A small-molecule ligand and the protein it binds are described below.
Small molecule (SMILES): OC[C@H]1O[C@@](CO)(O[C@H]2O[C@H](CO)[C@@H](O)[C@H](O)[C@H]2O)[C@@H](O)[C@@H]1O

Binding-site contacts:
Ligand atom C6 contacts residue LYS390 of chain 1.A at 4.1 Å.
Ligand atom O4 contacts residue TYR342 of chain 1.A at 4.0 Å.
Ligand atom C6 contacts residue PRO345 of chain 1.A at 3.3 Å (hydrophobic).
Ligand atom C2 contacts residue PHE346 of chain 1.A at 4.2 Å (hydrophobic).
Ligand atom O6 contacts residue TYR342 of chain 1.A at 2.8 Å.
Ligand atom C4 contacts residue PHE346 of chain 1.A at 3.9 Å (hydrophobic).
Ligand atom C6 contacts residue TYR342 of chain 1.A at 4.1 Å (hydrophobic).
Ligand atom O6 contacts residue PRO345 of chain 1.A at 3.1 Å.
Ligand atom C5 contacts residue ASN348 of chain 1.A at 4.4 Å.
Ligand atom C4 contacts residue ASN348 of chain 1.A at 3.6 Å.
Ligand atom O6 contacts residue PRO345 of chain 1.A at 4.3 Å.
Ligand atom O1 contacts residue PHE346 of chain 1.A at 3.6 Å.
Ligand atom O6 contacts residue PHE346 of chain 1.A at 4.1 Å.
Ligand atom C6 contacts residue LYS347 of chain 1.A at 4.4 Å.
Ligand atom O6 contacts residue ASN348 of chain 1.A at 3.2 Å (h-bond).
Ligand atom C6 contacts residue PHE346 of chain 1.A at 3.0 Å (hydrophobic).
Ligand atom C5 contacts residue PHE346 of chain 1.A at 3.5 Å (hydrophobic).
Ligand atom O4 contacts residue ASN348 of chain 1.A at 2.7 Å (h-bond).
Ligand atom C6 contacts residue ASN348 of chain 1.A at 4.0 Å.
Ligand atom C6 contacts residue TYR342 of chain 1.A at 4.1 Å (hydrophobic).
Ligand atom O3 contacts residue GLU328 of chain 1.A at 4.0 Å.
Ligand atom O3 contacts residue ASN348 of chain 1.A at 4.0 Å.
Ligand atom C5 contacts residue PRO345 of chain 1.A at 4.3 Å (hydrophobic).
Ligand atom C6 contacts residue GLU344 of chain 1.A at 3.5 Å.
Ligand atom O5 contacts residue PRO345 of chain 1.A at 3.9 Å.
Ligand atom O6 contacts residue GLU344 of chain 1.A at 3.6 Å (salt-bridge).
Ligand atom O4 contacts residue GLN340 of chain 1.A at 3.9 Å.
Ligand atom C1 contacts residue PHE346 of chain 1.A at 3.9 Å (hydrophobic).
Ligand atom O5 contacts residue PHE346 of chain 1.A at 3.0 Å (h-bond).

Sequence of chain 1.A:
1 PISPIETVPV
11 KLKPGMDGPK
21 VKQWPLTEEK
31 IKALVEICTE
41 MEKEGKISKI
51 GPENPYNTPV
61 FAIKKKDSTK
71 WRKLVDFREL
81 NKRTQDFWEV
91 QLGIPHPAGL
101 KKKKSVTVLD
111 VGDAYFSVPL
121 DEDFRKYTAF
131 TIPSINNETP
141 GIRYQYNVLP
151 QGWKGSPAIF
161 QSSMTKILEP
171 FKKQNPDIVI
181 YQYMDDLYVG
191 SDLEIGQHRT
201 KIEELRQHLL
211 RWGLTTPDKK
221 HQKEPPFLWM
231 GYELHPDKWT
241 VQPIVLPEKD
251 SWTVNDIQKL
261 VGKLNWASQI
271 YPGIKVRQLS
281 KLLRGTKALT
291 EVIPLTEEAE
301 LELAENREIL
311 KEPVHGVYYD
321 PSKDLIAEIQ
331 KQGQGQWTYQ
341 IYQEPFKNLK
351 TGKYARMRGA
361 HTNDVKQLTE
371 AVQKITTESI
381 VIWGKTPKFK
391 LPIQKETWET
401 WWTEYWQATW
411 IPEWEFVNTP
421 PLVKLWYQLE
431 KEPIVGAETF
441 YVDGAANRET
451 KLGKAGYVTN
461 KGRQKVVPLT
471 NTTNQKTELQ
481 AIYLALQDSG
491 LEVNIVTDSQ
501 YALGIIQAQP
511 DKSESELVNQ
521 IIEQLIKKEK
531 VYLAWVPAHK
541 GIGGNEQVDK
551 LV